Sequence of chain 1.B:
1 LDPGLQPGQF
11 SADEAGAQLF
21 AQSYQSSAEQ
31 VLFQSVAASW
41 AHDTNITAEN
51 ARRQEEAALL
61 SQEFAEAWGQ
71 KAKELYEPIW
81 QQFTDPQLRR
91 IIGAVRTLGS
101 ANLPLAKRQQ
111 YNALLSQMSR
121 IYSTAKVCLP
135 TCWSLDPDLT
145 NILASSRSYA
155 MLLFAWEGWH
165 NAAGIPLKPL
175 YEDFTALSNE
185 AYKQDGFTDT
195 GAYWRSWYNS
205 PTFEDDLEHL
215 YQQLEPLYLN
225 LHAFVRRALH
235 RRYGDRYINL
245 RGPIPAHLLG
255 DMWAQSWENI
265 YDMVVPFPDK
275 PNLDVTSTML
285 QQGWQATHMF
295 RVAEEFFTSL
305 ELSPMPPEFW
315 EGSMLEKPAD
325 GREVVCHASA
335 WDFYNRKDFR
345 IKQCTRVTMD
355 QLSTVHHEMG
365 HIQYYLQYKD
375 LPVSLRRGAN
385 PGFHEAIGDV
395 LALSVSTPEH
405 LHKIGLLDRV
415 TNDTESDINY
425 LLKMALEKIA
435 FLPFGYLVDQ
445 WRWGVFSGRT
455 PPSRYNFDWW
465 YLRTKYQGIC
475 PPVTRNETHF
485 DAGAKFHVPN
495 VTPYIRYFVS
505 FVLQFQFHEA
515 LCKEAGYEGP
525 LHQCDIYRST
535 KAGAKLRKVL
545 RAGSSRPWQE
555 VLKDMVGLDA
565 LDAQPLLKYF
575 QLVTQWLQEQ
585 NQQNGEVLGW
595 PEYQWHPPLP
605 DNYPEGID

A protein and the small-molecule ligand that binds it are described below.
Small molecule (SMILES): CC(=O)N[C@H]1[C@H](O[C@H]2[C@H](O)[C@@H](NC(C)=O)CO[C@@H]2CO[C@@H]2O[C@@H](C)[C@@H](O)[C@@H](O)[C@@H]2O)O[C@H](CO)[C@@H](O[C@@H]2O[C@H](CO)[C@@H](O)[C@H](O)[C@@H]2O)[C@@H]1O

Binding-site contacts:
Ligand atom O6 contacts residue GLY523 of chain 1.B at 3.8 Å.
Ligand atom C1 contacts residue ASN416 of chain 1.B at 1.4 Å.
Ligand atom C3 contacts residue PRO524 of chain 1.B at 3.8 Å (hydrophobic).
Ligand atom C7 contacts residue ASN416 of chain 1.B at 3.3 Å.
Ligand atom O7 contacts residue GLY523 of chain 1.B at 4.5 Å.
Ligand atom C4 contacts residue ASN416 of chain 1.B at 4.2 Å.
Ligand atom C3 contacts residue GLU522 of chain 1.B at 3.6 Å.
Ligand atom O3 contacts residue GLN527 of chain 1.B at 4.2 Å.
Ligand atom C2 contacts residue PRO524 of chain 1.B at 4.5 Å (hydrophobic).
Ligand atom O3 contacts residue GLU522 of chain 1.B at 3.7 Å.
Ligand atom C1 contacts residue GLN527 of chain 1.B at 3.7 Å.
Ligand atom O3 contacts residue GLU522 of chain 1.B at 4.5 Å.
Ligand atom C7 contacts residue PRO524 of chain 1.B at 4.2 Å (hydrophobic).
Ligand atom O7 contacts residue ASN416 of chain 1.B at 4.3 Å.
Ligand atom C3 contacts residue ASN416 of chain 1.B at 3.8 Å.
Ligand atom C4 contacts residue PRO524 of chain 1.B at 4.2 Å (hydrophobic).
Ligand atom C1 contacts residue PRO524 of chain 1.B at 4.4 Å (hydrophobic).
Ligand atom O3 contacts residue PRO524 of chain 1.B at 4.0 Å.
Ligand atom N2 contacts residue GLN527 of chain 1.B at 2.9 Å (h-bond).
Ligand atom O4 contacts residue PRO524 of chain 1.B at 3.5 Å.
Ligand atom C4 contacts residue GLU522 of chain 1.B at 4.2 Å.
Ligand atom N2 contacts residue ASN416 of chain 1.B at 2.9 Å (h-bond).
Ligand atom O7 contacts residue PRO524 of chain 1.B at 3.4 Å.
Ligand atom C1 contacts residue GLU522 of chain 1.B at 4.3 Å.
Ligand atom C5 contacts residue GLU522 of chain 1.B at 4.5 Å.
Ligand atom C3 contacts residue GLN527 of chain 1.B at 3.4 Å.
Ligand atom O5 contacts residue GLY523 of chain 1.B at 4.2 Å.
Ligand atom C8 contacts residue ASN416 of chain 1.B at 3.3 Å.
Ligand atom C5 contacts residue ASN416 of chain 1.B at 3.7 Å.
Ligand atom O7 contacts residue GLU403 of chain 1.B at 4.4 Å.
Ligand atom O7 contacts residue GLN527 of chain 1.B at 4.1 Å.
Ligand atom C7 contacts residue GLN527 of chain 1.B at 3.9 Å.
Ligand atom O6 contacts residue GLU522 of chain 1.B at 3.9 Å.
Ligand atom C4 contacts residue GLU522 of chain 1.B at 4.3 Å.
Ligand atom O5 contacts residue ASN416 of chain 1.B at 2.4 Å (h-bond).
Ligand atom C2 contacts residue GLN527 of chain 1.B at 3.5 Å.
Ligand atom C2 contacts residue GLU522 of chain 1.B at 4.5 Å.
Ligand atom O4 contacts residue GLU522 of chain 1.B at 3.6 Å (salt-bridge).
Ligand atom C2 contacts residue ASN416 of chain 1.B at 2.5 Å.